Binding-site contacts:
Ligand atom C4 contacts residue GLU264 of chain 1.E at 3.5 Å.
Ligand atom C1 contacts residue ASN168 of chain 1.E at 4.2 Å.
Ligand atom C5 contacts residue ASN170 of chain 1.E at 3.7 Å.
Ligand atom C5 contacts residue ASN168 of chain 1.E at 3.7 Å.
Ligand atom C2 contacts residue ASN170 of chain 1.E at 2.3 Å.
Ligand atom O5 contacts residue ASN168 of chain 1.E at 3.9 Å.
Ligand atom N2 contacts residue ASN170 of chain 1.E at 2.8 Å (h-bond).
Ligand atom O5 contacts residue ASN170 of chain 1.E at 2.4 Å (h-bond).
Ligand atom C4 contacts residue ASN170 of chain 1.E at 4.2 Å.
Ligand atom C8 contacts residue ASN170 of chain 1.E at 4.4 Å.
Ligand atom C7 contacts residue ASN170 of chain 1.E at 3.2 Å.
Ligand atom O6 contacts residue ASN168 of chain 1.E at 4.5 Å.
Ligand atom C3 contacts residue GLU264 of chain 1.E at 4.5 Å.
Ligand atom O4 contacts residue GLU264 of chain 1.E at 3.3 Å (salt-bridge).
Ligand atom C3 contacts residue ASN170 of chain 1.E at 3.7 Å.
Ligand atom C6 contacts residue ASN168 of chain 1.E at 3.5 Å.
Ligand atom O7 contacts residue ASN170 of chain 1.E at 3.2 Å (h-bond).
Ligand atom C6 contacts residue VAL169 of chain 1.E at 4.1 Å (hydrophobic).
Ligand atom O3 contacts residue GLU264 of chain 1.E at 4.2 Å.
Ligand atom C1 contacts residue ASN170 of chain 1.E at 1.4 Å.

The protein below binds the small molecule below.
Small molecule (SMILES): CC(=O)N[C@H]1CO[C@H](CO[C@@H]2O[C@@H](C)[C@@H](O)[C@@H](O)[C@@H]2O)[C@@H](O)[C@@H]1O

Sequence of chain 1.E:
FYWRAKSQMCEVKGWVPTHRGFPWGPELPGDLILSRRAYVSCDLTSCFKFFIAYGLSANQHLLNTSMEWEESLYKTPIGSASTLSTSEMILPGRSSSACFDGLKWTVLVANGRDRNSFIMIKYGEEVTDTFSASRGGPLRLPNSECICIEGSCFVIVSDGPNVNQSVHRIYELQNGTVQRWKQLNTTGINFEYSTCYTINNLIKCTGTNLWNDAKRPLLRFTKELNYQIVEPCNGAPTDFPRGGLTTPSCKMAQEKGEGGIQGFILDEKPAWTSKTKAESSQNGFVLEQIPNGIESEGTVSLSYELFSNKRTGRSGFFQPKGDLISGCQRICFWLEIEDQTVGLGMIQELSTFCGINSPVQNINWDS